Binding-site contacts:
Ligand atom O7 contacts residue ASN38 of chain 3.A at 3.7 Å.
Ligand atom O6 contacts residue LEU381 of chain 3.A at 3.3 Å.
Ligand atom C6 contacts residue THR318 of chain 3.A at 4.1 Å.
Ligand atom C2 contacts residue ASN38 of chain 3.A at 2.5 Å.
Ligand atom C4 contacts residue ASN38 of chain 3.A at 4.2 Å.
Ligand atom N2 contacts residue ASN38 of chain 3.A at 3.0 Å (h-bond).
Ligand atom O6 contacts residue THR318 of chain 3.A at 4.3 Å.
Ligand atom C6 contacts residue LEU381 of chain 3.A at 3.8 Å (hydrophobic).
Ligand atom O5 contacts residue THR318 of chain 3.A at 3.1 Å (h-bond).
Ligand atom O5 contacts residue ALA39 of chain 3.A at 4.5 Å.
Ligand atom C1 contacts residue THR318 of chain 3.A at 3.7 Å.
Ligand atom C1 contacts residue ASN38 of chain 3.A at 1.4 Å.
Ligand atom C3 contacts residue ASN38 of chain 3.A at 3.8 Å.
Ligand atom C1 contacts residue ALA39 of chain 3.A at 4.4 Å (hydrophobic).
Ligand atom O5 contacts residue ASN38 of chain 3.A at 2.3 Å (h-bond).
Ligand atom C5 contacts residue THR318 of chain 3.A at 4.3 Å.
Ligand atom C5 contacts residue ASN38 of chain 3.A at 3.6 Å.
Ligand atom C7 contacts residue ASN38 of chain 3.A at 3.5 Å.

Sequence of chain 3.A:
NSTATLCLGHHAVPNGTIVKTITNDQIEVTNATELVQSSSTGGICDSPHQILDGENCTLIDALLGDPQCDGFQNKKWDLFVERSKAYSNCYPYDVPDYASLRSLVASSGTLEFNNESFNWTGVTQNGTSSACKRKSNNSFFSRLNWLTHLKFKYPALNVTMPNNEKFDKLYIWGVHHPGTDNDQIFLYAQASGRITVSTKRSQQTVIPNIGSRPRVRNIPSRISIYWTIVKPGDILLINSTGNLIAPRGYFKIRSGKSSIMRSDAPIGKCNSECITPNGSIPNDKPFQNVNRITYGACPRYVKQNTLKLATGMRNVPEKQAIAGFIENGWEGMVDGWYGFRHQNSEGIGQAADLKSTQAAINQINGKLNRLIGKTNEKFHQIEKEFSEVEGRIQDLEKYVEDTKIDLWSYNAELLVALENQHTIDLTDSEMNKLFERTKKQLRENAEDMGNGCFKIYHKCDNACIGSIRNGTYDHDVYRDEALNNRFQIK

The protein below binds the small molecule below.
Small molecule (SMILES): CC(=O)N[C@@H]1[C@@H](O)[C@H](O)[C@@H](CO)O[C@H]1O